The protein below binds the small molecule below.
Small molecule (SMILES): Cn1cc(-n2cnc3c(NCc4nc5cc(Cl)c(Cl)cc5[nH]4)nc(N4CCOCC4)nc32)cn1

Sequence of chain 1.D:
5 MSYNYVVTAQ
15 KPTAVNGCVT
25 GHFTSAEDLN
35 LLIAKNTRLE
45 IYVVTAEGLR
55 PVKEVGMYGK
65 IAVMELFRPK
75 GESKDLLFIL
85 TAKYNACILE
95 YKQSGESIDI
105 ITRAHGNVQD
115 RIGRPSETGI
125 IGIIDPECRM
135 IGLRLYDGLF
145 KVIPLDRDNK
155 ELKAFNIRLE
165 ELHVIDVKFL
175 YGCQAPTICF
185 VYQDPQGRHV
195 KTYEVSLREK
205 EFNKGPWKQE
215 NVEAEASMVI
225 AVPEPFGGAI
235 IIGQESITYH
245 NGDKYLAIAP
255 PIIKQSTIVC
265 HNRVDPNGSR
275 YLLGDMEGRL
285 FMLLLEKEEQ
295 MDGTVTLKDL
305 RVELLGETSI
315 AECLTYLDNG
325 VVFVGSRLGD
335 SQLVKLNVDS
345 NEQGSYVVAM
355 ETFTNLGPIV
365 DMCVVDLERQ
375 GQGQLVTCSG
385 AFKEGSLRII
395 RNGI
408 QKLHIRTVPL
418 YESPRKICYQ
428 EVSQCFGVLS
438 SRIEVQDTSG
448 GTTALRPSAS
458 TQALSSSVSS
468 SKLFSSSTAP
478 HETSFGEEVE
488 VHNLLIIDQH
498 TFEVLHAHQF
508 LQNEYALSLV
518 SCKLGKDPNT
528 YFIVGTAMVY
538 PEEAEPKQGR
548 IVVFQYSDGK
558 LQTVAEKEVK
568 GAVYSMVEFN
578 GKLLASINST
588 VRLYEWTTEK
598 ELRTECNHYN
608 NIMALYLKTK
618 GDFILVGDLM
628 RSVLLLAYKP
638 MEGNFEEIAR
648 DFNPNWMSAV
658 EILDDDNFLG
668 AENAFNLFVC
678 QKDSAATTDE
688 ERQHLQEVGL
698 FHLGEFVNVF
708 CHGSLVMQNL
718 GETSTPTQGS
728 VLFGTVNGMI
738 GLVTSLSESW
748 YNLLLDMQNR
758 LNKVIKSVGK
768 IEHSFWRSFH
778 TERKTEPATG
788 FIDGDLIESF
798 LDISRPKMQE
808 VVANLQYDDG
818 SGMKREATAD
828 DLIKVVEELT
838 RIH

Sequence of chain 1.E:
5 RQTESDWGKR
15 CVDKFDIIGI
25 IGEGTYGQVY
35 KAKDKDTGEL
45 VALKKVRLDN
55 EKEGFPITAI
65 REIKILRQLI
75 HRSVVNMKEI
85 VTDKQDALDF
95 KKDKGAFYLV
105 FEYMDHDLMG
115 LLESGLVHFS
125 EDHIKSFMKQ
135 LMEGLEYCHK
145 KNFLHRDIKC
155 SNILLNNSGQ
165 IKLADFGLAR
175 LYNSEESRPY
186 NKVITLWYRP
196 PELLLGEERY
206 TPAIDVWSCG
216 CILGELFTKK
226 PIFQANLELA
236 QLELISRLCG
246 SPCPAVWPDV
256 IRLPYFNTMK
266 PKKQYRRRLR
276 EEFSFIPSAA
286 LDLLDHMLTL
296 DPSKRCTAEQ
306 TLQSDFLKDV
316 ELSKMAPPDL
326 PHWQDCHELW

Binding-site contacts:
Ligand atom C7 contacts residue LEU158 of chain 1.E at 3.7 Å (hydrophobic).
Ligand atom N7 contacts residue PHE105 of chain 1.E at 3.2 Å.
Ligand atom N4 contacts residue TYR107 of chain 1.E at 3.7 Å.
Ligand atom N9 contacts residue ASP111 of chain 1.E at 3.1 Å (salt-bridge).
Ligand atom C19 contacts residue ILE25 of chain 1.E at 3.4 Å (hydrophobic).
Ligand atom N4 contacts residue MET108 of chain 1.E at 3.2 Å (h-bond).
Ligand atom CL1 contacts residue ARG647 of chain 1.D at 3.6 Å.
Ligand atom C17 contacts residue TYR107 of chain 1.E at 3.8 Å (hydrophobic).
Ligand atom C17 contacts residue ARG628 of chain 1.D at 3.3 Å.
Ligand atom N2 contacts residue LEU158 of chain 1.E at 3.6 Å.
Ligand atom C12 contacts residue GLY26 of chain 1.E at 3.6 Å.
Ligand atom C13 contacts residue ASP111 of chain 1.E at 3.5 Å.
Ligand atom C6 contacts residue LEU158 of chain 1.E at 3.7 Å (hydrophobic).
Ligand atom N10 contacts residue TYR107 of chain 1.E at 2.9 Å (h-bond).
Ligand atom C8 contacts residue PHE105 of chain 1.E at 3.3 Å (hydrophobic).
Ligand atom C1 contacts residue MET108 of chain 1.E at 3.1 Å (hydrophobic).
Ligand atom C3 contacts residue LEU158 of chain 1.E at 3.5 Å (hydrophobic).
Ligand atom CL2 contacts residue ASN607 of chain 1.D at 3.4 Å.
Ligand atom N3 contacts residue LEU158 of chain 1.E at 3.4 Å.
Ligand atom CL2 contacts residue ARG647 of chain 1.D at 3.2 Å.
Ligand atom O1 contacts residue GLY26 of chain 1.E at 3.4 Å.
Ligand atom C20 contacts residue ARG628 of chain 1.D at 3.6 Å.
Ligand atom N5 contacts residue LEU158 of chain 1.E at 3.4 Å.
Ligand atom C4 contacts residue LEU158 of chain 1.E at 3.5 Å (hydrophobic).
Ligand atom CL1 contacts residue ILE25 of chain 1.E at 3.5 Å.
Ligand atom N1 contacts residue TYR107 of chain 1.E at 3.4 Å.
Ligand atom C14 contacts residue ASP111 of chain 1.E at 3.6 Å.
Ligand atom C6 contacts residue GLU106 of chain 1.E at 3.1 Å.
Ligand atom C1 contacts residue ASP109 of chain 1.E at 3.5 Å.
Ligand atom N4 contacts residue GLU106 of chain 1.E at 3.7 Å.
Ligand atom C2 contacts residue LEU158 of chain 1.E at 3.8 Å (hydrophobic).
Ligand atom C10 contacts residue ALA168 of chain 1.E at 3.4 Å (hydrophobic).
Ligand atom C10 contacts residue ASP169 of chain 1.E at 3.4 Å.
Ligand atom C21 contacts residue ARG628 of chain 1.D at 3.2 Å.
Ligand atom C18 contacts residue ILE25 of chain 1.E at 3.4 Å (hydrophobic).
Ligand atom C6 contacts residue ALA46 of chain 1.E at 3.6 Å (hydrophobic).
Ligand atom N1 contacts residue MET108 of chain 1.E at 2.8 Å (h-bond).
Ligand atom N10 contacts residue ARG628 of chain 1.D at 3.3 Å (salt-bridge).
Ligand atom C8 contacts residue VAL79 of chain 1.E at 3.8 Å (hydrophobic).
Ligand atom C5 contacts residue LEU158 of chain 1.E at 3.6 Å (hydrophobic).